Sequence of chain 1.C:
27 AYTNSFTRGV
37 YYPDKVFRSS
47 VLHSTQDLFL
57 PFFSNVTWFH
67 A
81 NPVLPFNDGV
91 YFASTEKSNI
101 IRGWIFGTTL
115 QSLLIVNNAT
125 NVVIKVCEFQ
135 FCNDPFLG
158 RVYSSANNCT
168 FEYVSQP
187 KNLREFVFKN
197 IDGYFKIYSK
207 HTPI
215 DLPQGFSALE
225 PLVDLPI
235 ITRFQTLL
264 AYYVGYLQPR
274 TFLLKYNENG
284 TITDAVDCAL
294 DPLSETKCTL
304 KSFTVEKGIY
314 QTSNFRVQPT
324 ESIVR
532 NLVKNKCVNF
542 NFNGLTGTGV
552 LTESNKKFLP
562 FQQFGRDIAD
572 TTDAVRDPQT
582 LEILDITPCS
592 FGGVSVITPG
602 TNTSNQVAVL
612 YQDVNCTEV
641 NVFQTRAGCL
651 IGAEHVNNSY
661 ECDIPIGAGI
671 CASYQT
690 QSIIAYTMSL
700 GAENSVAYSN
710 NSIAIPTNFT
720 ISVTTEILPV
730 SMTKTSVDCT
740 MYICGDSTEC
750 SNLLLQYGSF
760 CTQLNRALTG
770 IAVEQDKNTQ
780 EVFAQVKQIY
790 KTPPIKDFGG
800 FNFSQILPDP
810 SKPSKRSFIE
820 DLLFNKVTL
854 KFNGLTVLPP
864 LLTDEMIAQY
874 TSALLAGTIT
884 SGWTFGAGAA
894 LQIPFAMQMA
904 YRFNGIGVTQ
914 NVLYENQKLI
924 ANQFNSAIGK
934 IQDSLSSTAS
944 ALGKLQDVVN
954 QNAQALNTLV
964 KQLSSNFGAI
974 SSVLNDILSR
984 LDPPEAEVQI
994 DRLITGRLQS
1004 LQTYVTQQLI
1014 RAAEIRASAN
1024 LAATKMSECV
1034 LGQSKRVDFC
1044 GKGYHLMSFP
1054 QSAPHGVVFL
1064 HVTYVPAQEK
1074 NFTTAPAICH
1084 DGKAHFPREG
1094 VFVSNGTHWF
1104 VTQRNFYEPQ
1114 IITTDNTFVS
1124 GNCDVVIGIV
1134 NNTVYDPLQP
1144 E

Binding-site contacts:
Ligand atom O6 contacts residue GLN804 of chain 1.C at 2.5 Å (h-bond).
Ligand atom C8 contacts residue ASN801 of chain 1.C at 4.3 Å.
Ligand atom C1 contacts residue ASN801 of chain 1.C at 1.4 Å.
Ligand atom O7 contacts residue ASN801 of chain 1.C at 2.6 Å (h-bond).
Ligand atom C1 contacts residue SER803 of chain 1.C at 3.3 Å.
Ligand atom C6 contacts residue GLN804 of chain 1.C at 3.7 Å.
Ligand atom N2 contacts residue ASN801 of chain 1.C at 3.0 Å (h-bond).
Ligand atom C4 contacts residue ASN801 of chain 1.C at 4.2 Å.
Ligand atom C7 contacts residue ASN801 of chain 1.C at 3.0 Å.
Ligand atom C5 contacts residue SER803 of chain 1.C at 3.8 Å.
Ligand atom C5 contacts residue ASN801 of chain 1.C at 3.6 Å.
Ligand atom C2 contacts residue ASN801 of chain 1.C at 2.5 Å.
Ligand atom O6 contacts residue SER803 of chain 1.C at 4.2 Å.
Ligand atom O5 contacts residue SER803 of chain 1.C at 3.5 Å (h-bond).
Ligand atom C3 contacts residue ASN801 of chain 1.C at 3.8 Å.
Ligand atom O5 contacts residue ASN801 of chain 1.C at 2.3 Å (h-bond).

This protein binds this small molecule.
Small molecule (SMILES): CC(=O)N[C@@H]1[C@@H](O)[C@H](O)[C@@H](CO)O[C@H]1O